A small-molecule ligand and the protein it binds are described below.
Small molecule (SMILES): CCO[C@@H]1C=CC=C(C(=O)[O-])[C@H]1[NH3+]

Sequence of chain 1.A:
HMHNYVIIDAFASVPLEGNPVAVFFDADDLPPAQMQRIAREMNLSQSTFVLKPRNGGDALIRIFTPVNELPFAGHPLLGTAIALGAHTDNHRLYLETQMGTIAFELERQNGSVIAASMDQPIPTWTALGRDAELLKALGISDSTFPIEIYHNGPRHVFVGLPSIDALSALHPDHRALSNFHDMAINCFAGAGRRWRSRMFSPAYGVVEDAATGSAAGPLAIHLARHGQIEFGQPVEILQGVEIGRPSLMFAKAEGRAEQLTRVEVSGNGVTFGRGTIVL

Binding-site contacts:
Ligand atom C12 contacts residue GLN65 of chain 1.A at 3.8 Å.
Ligand atom O03 contacts residue THR231 of chain 1.A at 4.1 Å.
Ligand atom O01 contacts residue THR231 of chain 1.A at 3.8 Å.
Ligand atom C05 contacts residue SER233 of chain 1.A at 3.5 Å.
Ligand atom C11 contacts residue SER64 of chain 1.A at 3.6 Å.
Ligand atom C07 contacts residue GLN65 of chain 1.A at 3.5 Å.
Ligand atom C12 contacts residue ASP228 of chain 1.A at 4.0 Å.
Ligand atom C02 contacts residue ALA92 of chain 1.A at 4.0 Å (hydrophobic).
Ligand atom O09 contacts residue GLN65 of chain 1.A at 3.1 Å (h-bond).
Ligand atom C10 contacts residue TYR223 of chain 1.A at 4.0 Å (hydrophobic).
Ligand atom C02 contacts residue THR231 of chain 1.A at 4.1 Å.
Ligand atom C11 contacts residue VAL225 of chain 1.A at 3.9 Å (hydrophobic).
Ligand atom C12 contacts residue HIS94 of chain 1.A at 3.8 Å.
Ligand atom C08 contacts residue ASP228 of chain 1.A at 4.0 Å.
Ligand atom O03 contacts residue GLY93 of chain 1.A at 2.7 Å (h-bond).
Ligand atom O03 contacts residue HIS94 of chain 1.A at 4.0 Å.
Ligand atom C10 contacts residue GLN65 of chain 1.A at 4.1 Å.
Ligand atom C04 contacts residue ALA92 of chain 1.A at 4.0 Å (hydrophobic).
Ligand atom C11 contacts residue TYR223 of chain 1.A at 3.6 Å (hydrophobic).
Ligand atom O03 contacts residue SER233 of chain 1.A at 2.7 Å (h-bond).
Ligand atom O01 contacts residue PRO95 of chain 1.A at 3.7 Å.
Ligand atom N13 contacts residue ALA230 of chain 1.A at 3.4 Å (h-bond).
Ligand atom O01 contacts residue SER233 of chain 1.A at 4.0 Å.
Ligand atom C02 contacts residue SER233 of chain 1.A at 3.7 Å.
Ligand atom C02 contacts residue HIS94 of chain 1.A at 3.7 Å.
Ligand atom O01 contacts residue ALA230 of chain 1.A at 3.6 Å (h-bond).
Ligand atom O03 contacts residue GLY232 of chain 1.A at 3.5 Å (h-bond).
Ligand atom N13 contacts residue HIS94 of chain 1.A at 3.1 Å (h-bond).
Ligand atom N13 contacts residue ASP228 of chain 1.A at 2.9 Å (salt-bridge).
Ligand atom C02 contacts residue GLY232 of chain 1.A at 3.5 Å.
Ligand atom O01 contacts residue GLY93 of chain 1.A at 3.5 Å (h-bond).
Ligand atom C10 contacts residue VAL225 of chain 1.A at 4.0 Å (hydrophobic).
Ligand atom C08 contacts residue GLN65 of chain 1.A at 3.6 Å.
Ligand atom N13 contacts residue ASN38 of chain 1.A at 3.8 Å.
Ligand atom C05 contacts residue ALA92 of chain 1.A at 3.9 Å (hydrophobic).
Ligand atom O01 contacts residue HIS94 of chain 1.A at 2.9 Å (h-bond).
Ligand atom O03 contacts residue ALA92 of chain 1.A at 3.6 Å.
Ligand atom O01 contacts residue GLY232 of chain 1.A at 3.0 Å (h-bond).
Ligand atom C02 contacts residue GLY93 of chain 1.A at 3.3 Å.
Ligand atom C10 contacts residue ASP228 of chain 1.A at 4.1 Å.